Sequence of chain 1.A:
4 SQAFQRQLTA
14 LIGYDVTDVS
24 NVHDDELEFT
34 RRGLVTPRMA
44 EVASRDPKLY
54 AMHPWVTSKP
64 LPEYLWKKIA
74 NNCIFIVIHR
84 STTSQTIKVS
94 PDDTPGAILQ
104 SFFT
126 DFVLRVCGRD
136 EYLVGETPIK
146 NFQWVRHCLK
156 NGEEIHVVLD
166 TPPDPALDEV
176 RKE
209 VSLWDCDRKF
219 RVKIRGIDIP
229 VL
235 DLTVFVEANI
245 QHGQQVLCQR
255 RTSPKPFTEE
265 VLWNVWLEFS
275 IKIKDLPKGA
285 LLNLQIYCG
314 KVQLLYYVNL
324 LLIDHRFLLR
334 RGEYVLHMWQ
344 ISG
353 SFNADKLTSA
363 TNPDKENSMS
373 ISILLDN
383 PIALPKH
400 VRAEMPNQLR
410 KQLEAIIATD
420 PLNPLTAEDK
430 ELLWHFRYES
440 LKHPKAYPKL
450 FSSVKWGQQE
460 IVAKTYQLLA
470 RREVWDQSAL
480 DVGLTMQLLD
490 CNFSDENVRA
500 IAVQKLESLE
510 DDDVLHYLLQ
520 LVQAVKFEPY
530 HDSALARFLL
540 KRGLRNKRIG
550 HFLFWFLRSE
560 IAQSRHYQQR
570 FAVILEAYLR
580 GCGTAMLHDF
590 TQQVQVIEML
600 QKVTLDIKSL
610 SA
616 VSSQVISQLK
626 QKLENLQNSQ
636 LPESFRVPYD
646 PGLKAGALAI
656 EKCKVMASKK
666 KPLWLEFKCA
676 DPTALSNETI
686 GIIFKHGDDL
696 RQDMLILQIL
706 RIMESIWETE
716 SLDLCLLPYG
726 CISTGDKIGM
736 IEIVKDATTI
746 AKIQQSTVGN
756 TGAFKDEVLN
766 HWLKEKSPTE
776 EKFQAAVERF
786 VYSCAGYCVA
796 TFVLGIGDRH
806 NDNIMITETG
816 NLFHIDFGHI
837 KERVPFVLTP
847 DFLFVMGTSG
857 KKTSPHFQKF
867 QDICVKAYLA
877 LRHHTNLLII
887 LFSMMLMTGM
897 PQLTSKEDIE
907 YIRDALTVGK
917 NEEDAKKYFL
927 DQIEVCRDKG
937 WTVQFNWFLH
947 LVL

The small molecule below binds the protein below.
Small molecule (SMILES): C[C@H](Nc1ncnc(N)c1C#N)c1nc2ccc(F)cc2c(C(=O)N2CCNCC2)c1-c1ccccc1

Binding-site contacts:
Ligand atom C21 contacts residue GLU737 of chain 1.A at 3.8 Å.
Ligand atom F1 contacts residue MET661 of chain 1.A at 3.0 Å.
Ligand atom N4 contacts residue TRP669 of chain 1.A at 3.7 Å.
Ligand atom C5 contacts residue TRP669 of chain 1.A at 3.8 Å (hydrophobic).
Ligand atom C22 contacts residue VAL739 of chain 1.A at 3.7 Å (hydrophobic).
Ligand atom C4 contacts residue TRP669 of chain 1.A at 3.5 Å (hydrophobic).
Ligand atom N5 contacts residue GLU737 of chain 1.A at 2.8 Å (salt-bridge).
Ligand atom C20 contacts residue ILE688 of chain 1.A at 3.7 Å (hydrophobic).
Ligand atom C5 contacts residue LEU668 of chain 1.A at 3.6 Å (hydrophobic).
Ligand atom N4 contacts residue MET810 of chain 1.A at 3.5 Å (h-bond).
Ligand atom C5 contacts residue PRO667 of chain 1.A at 3.6 Å (hydrophobic).
Ligand atom C22 contacts residue TRP669 of chain 1.A at 3.8 Å (hydrophobic).
Ligand atom N3 contacts residue VAL739 of chain 1.A at 2.9 Å (h-bond).
Ligand atom F1 contacts residue VAL660 of chain 1.A at 3.0 Å.
Ligand atom C4 contacts residue MET661 of chain 1.A at 3.5 Å (hydrophobic).
Ligand atom F1 contacts residue PRO667 of chain 1.A at 3.1 Å.
Ligand atom C6 contacts residue ILE688 of chain 1.A at 3.5 Å (hydrophobic).
Ligand atom C17 contacts residue ALA742 of chain 1.A at 3.7 Å (hydrophobic).
Ligand atom C21 contacts residue VAL739 of chain 1.A at 3.8 Å (hydrophobic).
Ligand atom C15 contacts residue THR744 of chain 1.A at 3.4 Å.
Ligand atom N2 contacts residue MET810 of chain 1.A at 3.6 Å.
Ligand atom N8 contacts residue ILE820 of chain 1.A at 3.6 Å.
Ligand atom N5 contacts residue ILE736 of chain 1.A at 3.5 Å.
Ligand atom C27 contacts residue ILE820 of chain 1.A at 3.8 Å (hydrophobic).
Ligand atom F1 contacts residue LYS659 of chain 1.A at 3.3 Å.
Ligand atom C26 contacts residue TRP669 of chain 1.A at 3.7 Å (hydrophobic).
Ligand atom C25 contacts residue TRP669 of chain 1.A at 3.8 Å (hydrophobic).
Ligand atom C4 contacts residue PRO667 of chain 1.A at 3.7 Å (hydrophobic).
Ligand atom C2 contacts residue TRP669 of chain 1.A at 3.7 Å (hydrophobic).
Ligand atom F1 contacts residue TRP669 of chain 1.A at 3.5 Å.
Ligand atom N1 contacts residue ILE688 of chain 1.A at 3.7 Å.
Ligand atom C3 contacts residue MET661 of chain 1.A at 3.6 Å (hydrophobic).
Ligand atom C1 contacts residue TRP669 of chain 1.A at 3.6 Å (hydrophobic).
Ligand atom N3 contacts residue ILE738 of chain 1.A at 3.5 Å.
Ligand atom C19 contacts residue MET810 of chain 1.A at 3.5 Å (hydrophobic).
Ligand atom C16 contacts residue THR743 of chain 1.A at 3.6 Å.
Ligand atom N5 contacts residue VAL739 of chain 1.A at 3.8 Å.
Ligand atom C16 contacts residue THR744 of chain 1.A at 3.8 Å.
Ligand atom C11 contacts residue THR744 of chain 1.A at 3.8 Å.
Ligand atom C24 contacts residue LYS747 of chain 1.A at 3.8 Å.